Binding-site contacts:
Ligand atom C11 contacts residue ASN142 of chain 2.A at 4.4 Å.
Ligand atom C12 contacts residue ASN142 of chain 2.A at 3.6 Å.
Ligand atom C13 contacts residue ASN142 of chain 2.A at 3.7 Å.
Ligand atom C12 contacts residue LEU141 of chain 2.A at 4.2 Å (hydrophobic).
Ligand atom C15 contacts residue GLU166 of chain 2.A at 4.2 Å.
Ligand atom C17 contacts residue LEU141 of chain 2.A at 4.1 Å (hydrophobic).
Ligand atom C18 contacts residue PHE140 of chain 2.A at 3.1 Å (hydrophobic).
Ligand atom C13 contacts residue GLU166 of chain 2.A at 3.4 Å.
Ligand atom C14 contacts residue ASN142 of chain 2.A at 4.2 Å.
Ligand atom C15 contacts residue HIS163 of chain 2.A at 3.9 Å.
Ligand atom C11 contacts residue GLU166 of chain 2.A at 3.4 Å.
Ligand atom C18 contacts residue GLU166 of chain 2.A at 2.9 Å.
Ligand atom N16 contacts residue MET165 of chain 2.A at 4.2 Å.
Ligand atom C17 contacts residue GLU166 of chain 2.A at 3.5 Å.
Ligand atom C18 contacts residue ASN142 of chain 2.A at 4.0 Å.
Ligand atom C17 contacts residue HIS163 of chain 2.A at 3.7 Å.
Ligand atom C15 contacts residue MET165 of chain 2.A at 4.4 Å (hydrophobic).
Ligand atom C14 contacts residue LEU141 of chain 2.A at 4.4 Å (hydrophobic).
Ligand atom N16 contacts residue GLU166 of chain 2.A at 3.8 Å.
Ligand atom C17 contacts residue SER1 of chain 1.A at 4.2 Å.
Ligand atom N16 contacts residue LEU141 of chain 2.A at 4.3 Å.
Ligand atom C17 contacts residue PHE140 of chain 2.A at 3.2 Å (hydrophobic).
Ligand atom C13 contacts residue PHE140 of chain 2.A at 4.3 Å (hydrophobic).
Ligand atom N16 contacts residue SER144 of chain 2.A at 4.1 Å.
Ligand atom N16 contacts residue PHE140 of chain 2.A at 4.1 Å.
Ligand atom C17 contacts residue SER144 of chain 2.A at 4.3 Å.
Ligand atom C13 contacts residue LEU141 of chain 2.A at 3.9 Å (hydrophobic).
Ligand atom C08 contacts residue ASN142 of chain 2.A at 4.2 Å.
Ligand atom C12 contacts residue GLU166 of chain 2.A at 3.5 Å.
Ligand atom N10 contacts residue GLU166 of chain 2.A at 3.7 Å.
Ligand atom C15 contacts residue LEU141 of chain 2.A at 4.4 Å (hydrophobic).
Ligand atom C14 contacts residue GLU166 of chain 2.A at 4.4 Å.
Ligand atom N16 contacts residue HIS163 of chain 2.A at 3.0 Å (h-bond).
Ligand atom C15 contacts residue CYS145 of chain 2.A at 3.9 Å (hydrophobic).
Ligand atom O09 contacts residue ASN142 of chain 2.A at 3.1 Å.
Ligand atom N16 contacts residue CYS145 of chain 2.A at 4.4 Å.
Ligand atom C18 contacts residue SER1 of chain 1.A at 4.0 Å.
Ligand atom C17 contacts residue HIS172 of chain 2.A at 4.3 Å.
Ligand atom C18 contacts residue LEU141 of chain 2.A at 3.8 Å (hydrophobic).

A protein and the small-molecule ligand that binds it are described below.
Small molecule (SMILES): O=C(NCCc1ccncc1)c1ccccc1F

Sequence of chain 1.A:
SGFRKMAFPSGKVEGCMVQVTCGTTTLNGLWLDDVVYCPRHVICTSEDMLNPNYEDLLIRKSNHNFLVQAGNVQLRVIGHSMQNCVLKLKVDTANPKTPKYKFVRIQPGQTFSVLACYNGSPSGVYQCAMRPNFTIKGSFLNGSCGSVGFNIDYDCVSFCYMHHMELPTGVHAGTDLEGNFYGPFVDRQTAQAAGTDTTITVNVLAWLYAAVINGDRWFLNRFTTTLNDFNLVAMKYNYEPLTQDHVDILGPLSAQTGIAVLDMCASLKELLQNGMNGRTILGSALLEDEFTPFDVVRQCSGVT

Sequence of chain 2.A:
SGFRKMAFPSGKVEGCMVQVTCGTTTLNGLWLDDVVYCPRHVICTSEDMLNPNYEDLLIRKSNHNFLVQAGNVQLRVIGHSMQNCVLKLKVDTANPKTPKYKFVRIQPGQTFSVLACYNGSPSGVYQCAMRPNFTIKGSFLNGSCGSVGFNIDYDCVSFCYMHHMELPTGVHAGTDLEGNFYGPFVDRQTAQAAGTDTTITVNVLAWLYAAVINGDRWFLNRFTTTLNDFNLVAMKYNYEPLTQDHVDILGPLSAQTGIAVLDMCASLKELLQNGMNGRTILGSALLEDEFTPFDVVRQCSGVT